The small molecule below binds the protein below.
Small molecule (SMILES): CC(=O)N[C@@H](Cc1cc(F)cc(F)c1)[C@H](O)[C@H]1CO[C@@H](OCC2CCCCC2)CN1

Sequence of chain 1.A:
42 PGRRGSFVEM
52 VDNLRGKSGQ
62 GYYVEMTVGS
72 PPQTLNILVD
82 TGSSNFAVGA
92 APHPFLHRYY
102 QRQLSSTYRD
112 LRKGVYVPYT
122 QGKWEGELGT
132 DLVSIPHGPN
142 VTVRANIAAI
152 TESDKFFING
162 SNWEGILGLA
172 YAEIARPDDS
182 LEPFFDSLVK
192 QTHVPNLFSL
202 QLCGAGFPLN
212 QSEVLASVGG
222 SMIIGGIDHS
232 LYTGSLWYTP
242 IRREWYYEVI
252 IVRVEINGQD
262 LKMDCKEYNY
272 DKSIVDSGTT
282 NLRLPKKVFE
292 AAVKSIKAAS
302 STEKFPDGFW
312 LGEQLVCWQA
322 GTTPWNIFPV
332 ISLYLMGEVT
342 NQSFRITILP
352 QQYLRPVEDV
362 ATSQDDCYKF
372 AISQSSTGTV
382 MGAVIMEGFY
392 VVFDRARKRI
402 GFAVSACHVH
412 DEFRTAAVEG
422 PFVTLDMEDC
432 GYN

Binding-site contacts:
Ligand atom C9 contacts residue ASP81 of chain 1.A at 3.3 Å.
Ligand atom O29 contacts residue THR121 of chain 1.A at 3.0 Å (h-bond).
Ligand atom C32 contacts residue THR121 of chain 1.A at 3.7 Å.
Ligand atom C33 contacts residue GLY279 of chain 1.A at 3.8 Å.
Ligand atom C10 contacts residue GLY279 of chain 1.A at 3.5 Å.
Ligand atom C1 contacts residue GLY279 of chain 1.A at 3.8 Å.
Ligand atom N17 contacts residue GLY83 of chain 1.A at 3.0 Å (h-bond).
Ligand atom C12 contacts residue ASP81 of chain 1.A at 3.5 Å.
Ligand atom O14 contacts residue SER84 of chain 1.A at 3.5 Å.
Ligand atom N31 contacts residue GLY279 of chain 1.A at 2.8 Å (h-bond).
Ligand atom O34 contacts residue TYR120 of chain 1.A at 3.3 Å.
Ligand atom O34 contacts residue THR121 of chain 1.A at 3.1 Å (h-bond).
Ligand atom O14 contacts residue ASP81 of chain 1.A at 2.7 Å (salt-bridge).
Ligand atom C26 contacts residue ILE175 of chain 1.A at 3.8 Å (hydrophobic).
Ligand atom C22 contacts residue TYR247 of chain 1.A at 3.3 Å (hydrophobic).
Ligand atom O21 contacts residue GLY83 of chain 1.A at 3.3 Å (h-bond).
Ligand atom C5 contacts residue PHE157 of chain 1.A at 3.7 Å (hydrophobic).
Ligand atom C30 contacts residue THR121 of chain 1.A at 3.5 Å.
Ligand atom C3 contacts residue PHE157 of chain 1.A at 3.7 Å (hydrophobic).
Ligand atom F7 contacts residue ILE159 of chain 1.A at 3.4 Å.
Ligand atom F7 contacts residue TRP164 of chain 1.A at 3.4 Å.
Ligand atom O21 contacts residue TYR247 of chain 1.A at 3.5 Å.
Ligand atom F4 contacts residue PHE157 of chain 1.A at 3.2 Å.
Ligand atom C2 contacts residue TYR120 of chain 1.A at 3.5 Å (hydrophobic).
Ligand atom O14 contacts residue GLY83 of chain 1.A at 3.2 Å (h-bond).
Ligand atom C8 contacts residue LEU79 of chain 1.A at 3.6 Å (hydrophobic).
Ligand atom N31 contacts residue THR280 of chain 1.A at 3.7 Å.
Ligand atom C15 contacts residue THR280 of chain 1.A at 3.7 Å.
Ligand atom F4 contacts residue TYR120 of chain 1.A at 3.7 Å.
Ligand atom C24 contacts residue TYR247 of chain 1.A at 3.6 Å (hydrophobic).
Ligand atom C18 contacts residue GLY83 of chain 1.A at 3.7 Å.
Ligand atom C18 contacts residue ILE275 of chain 1.A at 3.8 Å (hydrophobic).
Ligand atom C9 contacts residue GLY279 of chain 1.A at 3.5 Å.
Ligand atom N17 contacts residue ASP277 of chain 1.A at 2.7 Å (salt-bridge).
Ligand atom C8 contacts residue GLY279 of chain 1.A at 3.4 Å.
Ligand atom F4 contacts residue GLY123 of chain 1.A at 3.5 Å.
Ligand atom C23 contacts residue TYR247 of chain 1.A at 3.4 Å (hydrophobic).
Ligand atom C15 contacts residue ASP277 of chain 1.A at 3.3 Å.
Ligand atom C18 contacts residue ASP277 of chain 1.A at 3.3 Å.
Ligand atom O14 contacts residue TYR120 of chain 1.A at 3.6 Å.